Binding-site contacts:
Ligand atom N2 contacts residue VAL307 of chain 1.D at 4.0 Å.
Ligand atom N2 contacts residue ASN179 of chain 1.D at 2.9 Å (h-bond).
Ligand atom C7 contacts residue ASN179 of chain 1.D at 3.5 Å.
Ligand atom C1 contacts residue ASN305 of chain 1.D at 4.2 Å.
Ligand atom C7 contacts residue VAL307 of chain 1.D at 4.3 Å (hydrophobic).
Ligand atom C2 contacts residue ASN179 of chain 1.D at 2.5 Å.
Ligand atom O5 contacts residue GLU200 of chain 1.D at 3.8 Å.
Ligand atom C1 contacts residue ASN179 of chain 1.D at 1.4 Å.
Ligand atom C3 contacts residue ASN179 of chain 1.D at 3.8 Å.
Ligand atom O7 contacts residue ASN179 of chain 1.D at 3.6 Å.
Ligand atom C8 contacts residue GLU177 of chain 1.D at 4.4 Å.
Ligand atom C4 contacts residue ASN179 of chain 1.D at 4.2 Å.
Ligand atom C5 contacts residue THR181 of chain 1.D at 4.4 Å.
Ligand atom C8 contacts residue VAL307 of chain 1.D at 3.8 Å (hydrophobic).
Ligand atom O6 contacts residue GLU200 of chain 1.D at 3.7 Å.
Ligand atom O5 contacts residue THR181 of chain 1.D at 4.3 Å.
Ligand atom O5 contacts residue ASN179 of chain 1.D at 2.4 Å (h-bond).
Ligand atom O6 contacts residue TYR198 of chain 1.D at 4.0 Å.
Ligand atom C5 contacts residue ASN179 of chain 1.D at 3.6 Å.

This protein binds this small molecule.
Small molecule (SMILES): CC(=O)N[C@@H]1[C@@H](O)[C@H](O)[C@@H](CO)O[C@H]1O

Sequence of chain 1.D:
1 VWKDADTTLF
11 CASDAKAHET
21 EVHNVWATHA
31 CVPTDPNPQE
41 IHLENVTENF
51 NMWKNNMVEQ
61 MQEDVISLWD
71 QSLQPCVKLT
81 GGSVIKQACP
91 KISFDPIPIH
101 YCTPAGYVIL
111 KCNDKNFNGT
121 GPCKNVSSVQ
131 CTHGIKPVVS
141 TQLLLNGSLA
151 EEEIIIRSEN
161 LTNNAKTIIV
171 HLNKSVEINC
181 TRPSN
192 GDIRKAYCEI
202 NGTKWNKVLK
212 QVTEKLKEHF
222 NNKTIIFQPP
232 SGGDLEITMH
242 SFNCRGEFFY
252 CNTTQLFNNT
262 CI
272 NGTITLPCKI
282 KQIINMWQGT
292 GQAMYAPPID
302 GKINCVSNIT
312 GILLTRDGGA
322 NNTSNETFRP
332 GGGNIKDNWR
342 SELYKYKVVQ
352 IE